This small molecule binds to this protein.
Small molecule (SMILES): CC(=O)N[C@H]1[C@H](O[C@H]2[C@H](O)[C@@H](NC(C)=O)CO[C@@H]2CO[C@H]2O[C@@H](C)[C@@H](O)[C@@H](O)[C@@H]2O)O[C@H](CO)[C@@H](O)[C@@H]1O

Sequence of chain 1.A:
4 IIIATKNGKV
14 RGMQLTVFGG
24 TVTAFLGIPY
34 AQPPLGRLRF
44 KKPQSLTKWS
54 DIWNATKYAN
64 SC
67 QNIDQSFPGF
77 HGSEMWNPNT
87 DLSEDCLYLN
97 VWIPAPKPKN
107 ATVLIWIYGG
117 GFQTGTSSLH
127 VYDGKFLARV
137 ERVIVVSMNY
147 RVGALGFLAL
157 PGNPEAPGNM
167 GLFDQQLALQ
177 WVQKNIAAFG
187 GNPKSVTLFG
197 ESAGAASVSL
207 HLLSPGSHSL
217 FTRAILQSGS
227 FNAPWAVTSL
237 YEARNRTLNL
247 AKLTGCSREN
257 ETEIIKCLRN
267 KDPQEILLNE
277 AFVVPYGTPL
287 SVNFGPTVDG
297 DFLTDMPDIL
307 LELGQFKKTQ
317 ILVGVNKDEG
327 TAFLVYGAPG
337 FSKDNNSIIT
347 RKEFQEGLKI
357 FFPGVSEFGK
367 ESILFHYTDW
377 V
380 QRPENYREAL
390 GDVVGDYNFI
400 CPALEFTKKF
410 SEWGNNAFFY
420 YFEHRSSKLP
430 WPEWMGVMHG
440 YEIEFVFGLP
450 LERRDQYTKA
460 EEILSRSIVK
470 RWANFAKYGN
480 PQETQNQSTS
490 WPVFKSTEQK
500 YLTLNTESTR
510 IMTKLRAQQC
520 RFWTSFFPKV

Binding-site contacts:
Ligand atom C3 contacts residue PRO281 of chain 1.A at 4.3 Å (hydrophobic).
Ligand atom O5 contacts residue ASN245 of chain 1.A at 2.8 Å (h-bond).
Ligand atom C5 contacts residue ASN241 of chain 1.A at 3.6 Å.
Ligand atom C2 contacts residue ASN241 of chain 1.A at 2.5 Å.
Ligand atom C4 contacts residue ASN241 of chain 1.A at 4.3 Å.
Ligand atom C6 contacts residue LYS248 of chain 1.A at 4.0 Å.
Ligand atom C6 contacts residue PRO281 of chain 1.A at 4.1 Å (hydrophobic).
Ligand atom C1 contacts residue ASN245 of chain 1.A at 3.8 Å.
Ligand atom C5 contacts residue ASN245 of chain 1.A at 3.8 Å.
Ligand atom O3 contacts residue PHE278 of chain 1.A at 3.3 Å (h-bond).
Ligand atom O3 contacts residue PRO281 of chain 1.A at 3.9 Å.
Ligand atom C3 contacts residue ASN241 of chain 1.A at 3.8 Å.
Ligand atom C8 contacts residue TYR237 of chain 1.A at 3.4 Å (hydrophobic).
Ligand atom C6 contacts residue LEU249 of chain 1.A at 3.5 Å (hydrophobic).
Ligand atom O5 contacts residue ASN245 of chain 1.A at 4.0 Å.
Ligand atom O5 contacts residue ASN241 of chain 1.A at 2.3 Å (h-bond).
Ligand atom C5 contacts residue LEU249 of chain 1.A at 4.5 Å (hydrophobic).
Ligand atom C7 contacts residue ASN241 of chain 1.A at 3.4 Å.
Ligand atom O3 contacts residue PRO281 of chain 1.A at 3.5 Å.
Ligand atom C4 contacts residue PHE278 of chain 1.A at 2.9 Å (hydrophobic).
Ligand atom C1 contacts residue ASN245 of chain 1.A at 3.7 Å.
Ligand atom C3 contacts residue PHE278 of chain 1.A at 3.2 Å (hydrophobic).
Ligand atom O4 contacts residue PHE278 of chain 1.A at 3.6 Å.
Ligand atom C5 contacts residue PHE278 of chain 1.A at 4.0 Å (hydrophobic).
Ligand atom N2 contacts residue ASN241 of chain 1.A at 2.9 Å (h-bond).
Ligand atom O2 contacts residue PRO281 of chain 1.A at 3.6 Å.
Ligand atom O5 contacts residue PRO281 of chain 1.A at 4.4 Å.
Ligand atom C6 contacts residue ASN245 of chain 1.A at 3.5 Å.
Ligand atom C7 contacts residue TYR237 of chain 1.A at 4.5 Å (hydrophobic).
Ligand atom C8 contacts residue LYS248 of chain 1.A at 4.2 Å.
Ligand atom C8 contacts residue ASN241 of chain 1.A at 3.5 Å.
Ligand atom C1 contacts residue ASN241 of chain 1.A at 1.4 Å.
Ligand atom C5 contacts residue PRO281 of chain 1.A at 4.1 Å (hydrophobic).
Ligand atom C6 contacts residue ASN245 of chain 1.A at 3.9 Å.
Ligand atom O7 contacts residue ASN241 of chain 1.A at 4.3 Å.
Ligand atom C5 contacts residue ASN245 of chain 1.A at 3.8 Å.
Ligand atom O3 contacts residue VAL280 of chain 1.A at 4.0 Å.
Ligand atom O6 contacts residue ASN245 of chain 1.A at 4.0 Å.
Ligand atom C4 contacts residue LEU249 of chain 1.A at 4.5 Å (hydrophobic).
Ligand atom O4 contacts residue LEU249 of chain 1.A at 3.7 Å.